Sequence of chain 2.D:
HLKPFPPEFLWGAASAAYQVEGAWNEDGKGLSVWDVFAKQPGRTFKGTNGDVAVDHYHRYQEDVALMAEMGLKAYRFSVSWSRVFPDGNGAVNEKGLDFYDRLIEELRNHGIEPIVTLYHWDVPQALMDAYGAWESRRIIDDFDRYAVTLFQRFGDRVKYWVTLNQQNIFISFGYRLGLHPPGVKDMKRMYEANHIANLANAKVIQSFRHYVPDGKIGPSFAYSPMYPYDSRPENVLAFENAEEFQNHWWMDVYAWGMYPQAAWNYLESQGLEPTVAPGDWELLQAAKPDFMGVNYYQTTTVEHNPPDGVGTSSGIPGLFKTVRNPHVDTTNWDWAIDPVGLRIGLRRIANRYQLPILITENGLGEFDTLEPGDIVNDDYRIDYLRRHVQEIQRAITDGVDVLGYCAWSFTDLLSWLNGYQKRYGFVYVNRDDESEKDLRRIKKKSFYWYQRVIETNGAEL

Binding-site contacts:
Ligand atom O3 contacts residue TRP359 of chain 2.D at 3.9 Å.
Ligand atom C6 contacts residue TYR448 of chain 2.D at 3.3 Å (hydrophobic).
Ligand atom O2P contacts residue LYS446 of chain 2.D at 3.1 Å (salt-bridge).
Ligand atom O1 contacts residue PHE184 of chain 2.D at 4.0 Å.
Ligand atom C2 contacts residue GLN177 of chain 2.D at 3.8 Å.
Ligand atom O3 contacts residue GLN30 of chain 2.D at 2.6 Å (h-bond).
Ligand atom C6 contacts residue TYR308 of chain 2.D at 3.5 Å (hydrophobic).
Ligand atom C2 contacts residue GLU385 of chain 2.D at 3.4 Å.
Ligand atom C1 contacts residue GLU385 of chain 2.D at 3.4 Å.
Ligand atom C5 contacts residue GLN177 of chain 2.D at 4.0 Å.
Ligand atom C2 contacts residue TRP132 of chain 2.D at 4.0 Å (hydrophobic).
Ligand atom O4 contacts residue TRP432 of chain 2.D at 2.9 Å (h-bond).
Ligand atom C4 contacts residue TRP432 of chain 2.D at 3.8 Å (hydrophobic).
Ligand atom O3 contacts residue HIS131 of chain 2.D at 3.5 Å (h-bond).
Ligand atom O6 contacts residue TYR308 of chain 2.D at 3.1 Å.
Ligand atom C3 contacts residue GLU385 of chain 2.D at 3.5 Å.
Ligand atom O1P contacts residue TYR448 of chain 2.D at 3.7 Å.
Ligand atom P contacts residue TYR448 of chain 2.D at 3.8 Å.
Ligand atom O2 contacts residue PHE184 of chain 2.D at 3.6 Å.
Ligand atom C5 contacts residue TRP432 of chain 2.D at 4.0 Å (hydrophobic).
Ligand atom O2 contacts residue GLU385 of chain 2.D at 2.8 Å (salt-bridge).
Ligand atom O6 contacts residue GLN177 of chain 2.D at 2.5 Å (h-bond).
Ligand atom C3 contacts residue TRP432 of chain 2.D at 3.6 Å (hydrophobic).
Ligand atom O3 contacts residue TRP432 of chain 2.D at 3.5 Å.
Ligand atom O3 contacts residue TRP440 of chain 2.D at 2.9 Å (h-bond).
Ligand atom O2P contacts residue TYR448 of chain 2.D at 2.6 Å (h-bond).
Ligand atom O4 contacts residue GLN30 of chain 2.D at 3.0 Å (h-bond).
Ligand atom C3 contacts residue TRP440 of chain 2.D at 3.8 Å (hydrophobic).
Ligand atom C6 contacts residue GLN177 of chain 2.D at 3.3 Å.
Ligand atom O2 contacts residue GLN177 of chain 2.D at 2.6 Å (h-bond).
Ligand atom C4 contacts residue GLN30 of chain 2.D at 3.6 Å.
Ligand atom C3 contacts residue GLN30 of chain 2.D at 3.7 Å.
Ligand atom O2P contacts residue TRP359 of chain 2.D at 3.7 Å.
Ligand atom O1P contacts residue SER439 of chain 2.D at 3.1 Å.
Ligand atom C4 contacts residue TRP440 of chain 2.D at 3.9 Å (hydrophobic).
Ligand atom O3P contacts residue ASN442 of chain 2.D at 3.0 Å (h-bond).
Ligand atom O6 contacts residue GLU385 of chain 2.D at 3.7 Å.
Ligand atom C1 contacts residue PHE184 of chain 2.D at 4.0 Å (hydrophobic).
Ligand atom O4 contacts residue GLN177 of chain 2.D at 3.9 Å.
Ligand atom O6 contacts residue TYR448 of chain 2.D at 4.0 Å.

The small molecule below binds the protein below.
Small molecule (SMILES): O=P(O)(O)OC[C@H]1O[C@@H](O[C@H]2[C@H](O)[C@@H](O)[C@H](O)O[C@@H]2CO)[C@H](O)[C@@H](O)[C@@H]1O